Sequence of chain 1.A:
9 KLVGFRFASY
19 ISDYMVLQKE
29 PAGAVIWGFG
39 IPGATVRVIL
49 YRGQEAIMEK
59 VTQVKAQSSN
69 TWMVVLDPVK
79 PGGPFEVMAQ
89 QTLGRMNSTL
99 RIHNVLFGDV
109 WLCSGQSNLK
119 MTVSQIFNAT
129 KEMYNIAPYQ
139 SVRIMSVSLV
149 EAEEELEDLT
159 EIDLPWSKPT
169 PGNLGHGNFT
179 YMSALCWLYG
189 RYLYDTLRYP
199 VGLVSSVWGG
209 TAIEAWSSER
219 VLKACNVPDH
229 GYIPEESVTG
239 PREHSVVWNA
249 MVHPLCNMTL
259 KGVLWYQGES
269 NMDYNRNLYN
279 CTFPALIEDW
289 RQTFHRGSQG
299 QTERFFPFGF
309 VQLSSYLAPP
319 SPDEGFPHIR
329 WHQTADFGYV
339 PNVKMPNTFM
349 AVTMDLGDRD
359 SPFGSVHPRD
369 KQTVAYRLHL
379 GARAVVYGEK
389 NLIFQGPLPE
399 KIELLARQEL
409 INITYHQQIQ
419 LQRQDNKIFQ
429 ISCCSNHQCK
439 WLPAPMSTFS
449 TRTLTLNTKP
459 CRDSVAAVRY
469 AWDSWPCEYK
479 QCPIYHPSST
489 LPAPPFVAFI

A protein and the small-molecule ligand that binds it are described below.
Small molecule (SMILES): CC(=O)N[C@H]1[C@H](O[C@H]2[C@H](O)[C@@H](NC(C)=O)CO[C@@H]2CO)O[C@H](CO)[C@@H](O[C@@H]2O[C@H](CO[C@H]3O[C@H](CO)[C@@H](O)[C@H](O)[C@@H]3O)[C@@H](O)[C@H](O[C@H]3O[C@H](CO)[C@@H](O)[C@H](O)[C@@H]3O)[C@@H]2O)[C@@H]1O

Binding-site contacts:
Ligand atom C5 contacts residue ASN126 of chain 1.A at 3.6 Å.
Ligand atom O6 contacts residue GLU130 of chain 1.A at 2.9 Å (salt-bridge).
Ligand atom C2 contacts residue ASN126 of chain 1.A at 2.4 Å.
Ligand atom O7 contacts residue ASN126 of chain 1.A at 2.8 Å (h-bond).
Ligand atom N2 contacts residue ASN126 of chain 1.A at 3.0 Å (h-bond).
Ligand atom O5 contacts residue LYS129 of chain 1.A at 3.7 Å.
Ligand atom C1 contacts residue ASN126 of chain 1.A at 1.4 Å.
Ligand atom C5 contacts residue LYS129 of chain 1.A at 3.9 Å.
Ligand atom C1 contacts residue LYS129 of chain 1.A at 4.0 Å.
Ligand atom C8 contacts residue ASN133 of chain 1.A at 4.2 Å.
Ligand atom C3 contacts residue ASN126 of chain 1.A at 3.8 Å.
Ligand atom C4 contacts residue ASN126 of chain 1.A at 4.2 Å.
Ligand atom C7 contacts residue ASN126 of chain 1.A at 3.1 Å.
Ligand atom C6 contacts residue ASN133 of chain 1.A at 3.9 Å.
Ligand atom O7 contacts residue ASN133 of chain 1.A at 2.9 Å (h-bond).
Ligand atom C8 contacts residue ASN126 of chain 1.A at 4.4 Å.
Ligand atom O5 contacts residue GLU130 of chain 1.A at 3.6 Å (salt-bridge).
Ligand atom O6 contacts residue ARG189 of chain 1.A at 3.5 Å (salt-bridge).
Ligand atom C7 contacts residue ASN133 of chain 1.A at 4.0 Å.
Ligand atom C6 contacts residue LYS129 of chain 1.A at 3.6 Å.
Ligand atom C1 contacts residue GLU130 of chain 1.A at 4.3 Å.
Ligand atom O6 contacts residue LYS129 of chain 1.A at 4.4 Å.
Ligand atom O5 contacts residue ASN126 of chain 1.A at 2.3 Å (h-bond).
Ligand atom O6 contacts residue ASN133 of chain 1.A at 3.3 Å (h-bond).
Ligand atom C6 contacts residue GLU130 of chain 1.A at 3.8 Å.